Sequence of chain 1.B:
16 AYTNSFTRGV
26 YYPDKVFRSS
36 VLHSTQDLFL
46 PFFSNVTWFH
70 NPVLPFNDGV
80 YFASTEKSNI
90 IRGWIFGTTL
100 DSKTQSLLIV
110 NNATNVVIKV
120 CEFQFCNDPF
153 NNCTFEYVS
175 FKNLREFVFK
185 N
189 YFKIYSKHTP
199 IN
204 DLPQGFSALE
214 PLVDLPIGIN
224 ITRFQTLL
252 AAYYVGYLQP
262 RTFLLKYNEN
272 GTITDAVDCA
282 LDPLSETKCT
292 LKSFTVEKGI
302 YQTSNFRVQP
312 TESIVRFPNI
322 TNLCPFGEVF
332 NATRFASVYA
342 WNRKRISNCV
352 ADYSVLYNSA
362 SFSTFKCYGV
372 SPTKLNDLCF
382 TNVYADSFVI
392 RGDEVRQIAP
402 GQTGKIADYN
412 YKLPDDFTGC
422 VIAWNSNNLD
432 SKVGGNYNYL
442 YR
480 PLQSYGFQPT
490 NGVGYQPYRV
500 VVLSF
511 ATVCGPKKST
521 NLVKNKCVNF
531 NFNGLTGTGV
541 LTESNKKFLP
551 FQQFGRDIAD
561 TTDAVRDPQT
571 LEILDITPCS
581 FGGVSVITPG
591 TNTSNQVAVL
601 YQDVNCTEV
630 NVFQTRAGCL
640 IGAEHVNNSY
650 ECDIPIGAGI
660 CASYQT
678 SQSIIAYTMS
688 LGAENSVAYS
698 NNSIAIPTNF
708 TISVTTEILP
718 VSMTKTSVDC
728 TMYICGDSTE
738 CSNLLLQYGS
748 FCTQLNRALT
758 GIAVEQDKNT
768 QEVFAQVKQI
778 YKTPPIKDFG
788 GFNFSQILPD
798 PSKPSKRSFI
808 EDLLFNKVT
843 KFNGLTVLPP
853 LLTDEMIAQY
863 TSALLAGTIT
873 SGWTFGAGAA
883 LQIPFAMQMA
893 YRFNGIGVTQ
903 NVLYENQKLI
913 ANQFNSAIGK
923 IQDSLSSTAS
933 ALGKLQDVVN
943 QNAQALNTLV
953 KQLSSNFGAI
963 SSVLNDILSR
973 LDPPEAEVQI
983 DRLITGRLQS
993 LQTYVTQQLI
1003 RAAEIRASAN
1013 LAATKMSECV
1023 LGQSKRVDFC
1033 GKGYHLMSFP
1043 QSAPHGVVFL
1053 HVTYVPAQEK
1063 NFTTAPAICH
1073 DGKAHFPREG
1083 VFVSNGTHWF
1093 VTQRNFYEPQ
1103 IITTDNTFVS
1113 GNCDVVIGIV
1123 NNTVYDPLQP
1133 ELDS

A protein and the small-molecule ligand that binds it are described below.
Small molecule (SMILES): CC(=O)N[C@H]1[C@H](O[C@H]2[C@H](O)[C@@H](NC(C)=O)CO[C@@H]2CO)O[C@H](CO)[C@@H](O)[C@@H]1O

Binding-site contacts:
Ligand atom C1 contacts residue ASN1123 of chain 1.B at 1.4 Å.
Ligand atom O7 contacts residue VAL1122 of chain 1.B at 3.5 Å.
Ligand atom C8 contacts residue ASN1123 of chain 1.B at 4.3 Å.
Ligand atom C7 contacts residue ASN1123 of chain 1.B at 3.1 Å.
Ligand atom O7 contacts residue ASN1123 of chain 1.B at 3.1 Å (h-bond).
Ligand atom C7 contacts residue ILE1121 of chain 1.B at 4.5 Å (hydrophobic).
Ligand atom O7 contacts residue ILE1121 of chain 1.B at 3.8 Å.
Ligand atom O5 contacts residue ASN1123 of chain 1.B at 2.4 Å (h-bond).
Ligand atom C5 contacts residue ASN1123 of chain 1.B at 3.7 Å.
Ligand atom C2 contacts residue ASN1123 of chain 1.B at 2.5 Å.
Ligand atom C3 contacts residue ASN1123 of chain 1.B at 3.8 Å.
Ligand atom C4 contacts residue ASN1123 of chain 1.B at 4.2 Å.
Ligand atom N2 contacts residue ASN1123 of chain 1.B at 2.9 Å (h-bond).